Sequence of chain 1.F:
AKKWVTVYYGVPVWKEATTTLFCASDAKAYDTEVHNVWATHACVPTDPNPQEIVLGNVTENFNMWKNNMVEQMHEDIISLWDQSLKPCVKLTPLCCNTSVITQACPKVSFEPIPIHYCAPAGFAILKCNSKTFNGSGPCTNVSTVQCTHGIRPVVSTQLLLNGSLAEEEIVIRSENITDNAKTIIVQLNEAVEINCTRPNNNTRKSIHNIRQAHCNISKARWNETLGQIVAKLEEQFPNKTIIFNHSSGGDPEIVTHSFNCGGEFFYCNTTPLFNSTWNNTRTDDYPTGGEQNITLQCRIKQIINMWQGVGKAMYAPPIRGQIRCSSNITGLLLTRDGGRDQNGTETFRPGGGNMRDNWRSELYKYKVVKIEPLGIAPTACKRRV

Binding-site contacts:
Ligand atom N2 contacts residue ASN311 of chain 1.F at 2.7 Å (h-bond).
Ligand atom C6 contacts residue NAG2 of chain 1.GA at 4.3 Å.
Ligand atom C7 contacts residue ASN311 of chain 1.F at 3.4 Å.
Ligand atom O6 contacts residue NAG2 of chain 1.GA at 3.1 Å.
Ligand atom C8 contacts residue ASN347 of chain 1.F at 3.3 Å.
Ligand atom O5 contacts residue ASN311 of chain 1.F at 2.4 Å (h-bond).
Ligand atom O7 contacts residue NAG1 of chain 1.GA at 4.0 Å.
Ligand atom C7 contacts residue ASN347 of chain 1.F at 4.2 Å.
Ligand atom C3 contacts residue ASN311 of chain 1.F at 3.6 Å.
Ligand atom C8 contacts residue GLU309 of chain 1.F at 3.1 Å.
Ligand atom C5 contacts residue ARG455 of chain 1.F at 4.3 Å.
Ligand atom C2 contacts residue ASN311 of chain 1.F at 2.3 Å.
Ligand atom C6 contacts residue ARG455 of chain 1.F at 4.4 Å.
Ligand atom C7 contacts residue GLU309 of chain 1.F at 4.4 Å.
Ligand atom O6 contacts residue ARG455 of chain 1.F at 4.2 Å.
Ligand atom C8 contacts residue ASN311 of chain 1.F at 4.4 Å.
Ligand atom C1 contacts residue ASN311 of chain 1.F at 1.4 Å.
Ligand atom C4 contacts residue NAG2 of chain 1.GA at 4.4 Å.
Ligand atom C4 contacts residue ASN311 of chain 1.F at 4.1 Å.
Ligand atom C8 contacts residue SER349 of chain 1.F at 4.0 Å.
Ligand atom O7 contacts residue ASN311 of chain 1.F at 3.7 Å.
Ligand atom C1 contacts residue ARG455 of chain 1.F at 3.8 Å.
Ligand atom N2 contacts residue GLU309 of chain 1.F at 3.8 Å.
Ligand atom C5 contacts residue ASN311 of chain 1.F at 3.6 Å.
Ligand atom C5 contacts residue NAG2 of chain 1.GA at 4.3 Å.
Ligand atom O5 contacts residue ARG455 of chain 1.F at 3.1 Å (salt-bridge).
Ligand atom C8 contacts residue ILE348 of chain 1.F at 4.5 Å (hydrophobic).
Ligand atom O5 contacts residue NAG2 of chain 1.GA at 3.7 Å.

This small molecule binds to this protein.
Small molecule (SMILES): CC(=O)N[C@H]1[C@H](O[C@H]2[C@H](O)[C@@H](NC(C)=O)CO[C@@H]2CO)O[C@H](CO)[C@@H](O)[C@@H]1O